This protein binds this small molecule.
Small molecule (SMILES): COc1ccc(N)c2c1C(=O)N([C@H]1CCC(=O)NC1=O)C2=O

Binding-site contacts:
Ligand atom C11 contacts residue TRP351 of chain 1.B at 3.7 Å (hydrophobic).
Ligand atom O1 contacts residue TRP365 of chain 1.B at 3.6 Å.
Ligand atom C12 contacts residue TRP345 of chain 1.B at 3.3 Å (hydrophobic).
Ligand atom C11 contacts residue TRP345 of chain 1.B at 3.4 Å (hydrophobic).
Ligand atom C10 contacts residue TRP351 of chain 1.B at 3.6 Å (hydrophobic).
Ligand atom C1 contacts residue ASN316 of chain 1.B at 3.7 Å.
Ligand atom O4 contacts residue GLU342 of chain 1.B at 3.2 Å (salt-bridge).
Ligand atom O3 contacts residue PRO317 of chain 1.B at 3.4 Å.
Ligand atom O2 contacts residue HIS343 of chain 1.B at 3.7 Å.
Ligand atom C2 contacts residue HIS318 of chain 1.B at 3.6 Å.
Ligand atom O2 contacts residue PHE367 of chain 1.B at 3.4 Å.
Ligand atom C9 contacts residue TRP351 of chain 1.B at 3.5 Å (hydrophobic).
Ligand atom O3 contacts residue ASN316 of chain 1.B at 3.5 Å.
Ligand atom C9 contacts residue TRP365 of chain 1.B at 3.5 Å (hydrophobic).
Ligand atom O2 contacts residue TRP351 of chain 1.B at 3.8 Å.
Ligand atom C6 contacts residue PRO317 of chain 1.B at 3.7 Å (hydrophobic).
Ligand atom O3 contacts residue TRP345 of chain 1.B at 3.2 Å (h-bond).
Ligand atom O2 contacts residue TRP345 of chain 1.B at 2.9 Å (h-bond).
Ligand atom C contacts residue ASN316 of chain 1.B at 3.8 Å.
Ligand atom O4 contacts residue TRP351 of chain 1.B at 3.0 Å.
Ligand atom C6 contacts residue ASN316 of chain 1.B at 3.8 Å.
Ligand atom C5 contacts residue PRO317 of chain 1.B at 3.5 Å (hydrophobic).
Ligand atom O3 contacts residue HIS343 of chain 1.B at 2.7 Å (h-bond).
Ligand atom C11 contacts residue HIS343 of chain 1.B at 3.7 Å.
Ligand atom C13 contacts residue PRO317 of chain 1.B at 3.6 Å (hydrophobic).
Ligand atom C8 contacts residue TRP345 of chain 1.B at 3.8 Å (hydrophobic).
Ligand atom N1 contacts residue HIS343 of chain 1.B at 2.8 Å (h-bond).
Ligand atom C4 contacts residue PRO317 of chain 1.B at 3.7 Å (hydrophobic).
Ligand atom C13 contacts residue TRP351 of chain 1.B at 3.4 Å (hydrophobic).
Ligand atom O1 contacts residue ASN316 of chain 1.B at 3.1 Å (h-bond).
Ligand atom O4 contacts residue HIS343 of chain 1.B at 3.6 Å.
Ligand atom N2 contacts residue TRP351 of chain 1.B at 3.8 Å.
Ligand atom O2 contacts residue SER344 of chain 1.B at 3.4 Å.
Ligand atom O contacts residue ASN316 of chain 1.B at 3.1 Å (h-bond).
Ligand atom N1 contacts residue TRP345 of chain 1.B at 3.1 Å.
Ligand atom C5 contacts residue TRP351 of chain 1.B at 3.9 Å (hydrophobic).
Ligand atom C12 contacts residue HIS343 of chain 1.B at 3.5 Å.
Ligand atom N2 contacts residue GLU342 of chain 1.B at 3.6 Å (salt-bridge).
Ligand atom N2 contacts residue PRO317 of chain 1.B at 3.7 Å.
Ligand atom C7 contacts residue ASN316 of chain 1.B at 3.6 Å.

Sequence of chain 1.B:
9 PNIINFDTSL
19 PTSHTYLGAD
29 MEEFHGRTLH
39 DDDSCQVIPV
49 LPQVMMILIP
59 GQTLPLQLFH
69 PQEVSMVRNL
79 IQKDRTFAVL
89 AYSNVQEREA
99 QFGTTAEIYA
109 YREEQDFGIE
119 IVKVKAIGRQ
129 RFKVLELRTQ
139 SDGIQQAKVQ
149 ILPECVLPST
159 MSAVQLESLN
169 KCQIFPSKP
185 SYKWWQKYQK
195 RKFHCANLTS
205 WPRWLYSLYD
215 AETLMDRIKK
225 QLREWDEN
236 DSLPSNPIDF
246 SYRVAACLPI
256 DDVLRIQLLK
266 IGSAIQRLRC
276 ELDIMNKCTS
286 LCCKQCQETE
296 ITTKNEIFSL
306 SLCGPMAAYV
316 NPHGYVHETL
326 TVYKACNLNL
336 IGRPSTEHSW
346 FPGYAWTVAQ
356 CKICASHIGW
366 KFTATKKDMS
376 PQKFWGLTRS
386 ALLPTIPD